The small molecule below binds the protein below.
Small molecule (SMILES): CC(=O)N[C@@H]1[C@@H](O)[C@H](O)[C@@H](CO)O[C@H]1O

Sequence of chain 1.A:
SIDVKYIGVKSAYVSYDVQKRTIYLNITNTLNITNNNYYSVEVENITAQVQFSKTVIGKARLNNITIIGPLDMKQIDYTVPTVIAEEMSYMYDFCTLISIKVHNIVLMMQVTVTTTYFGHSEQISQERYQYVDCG

Binding-site contacts:
Ligand atom N2 contacts residue NAG1 of chain 1.K at 3.4 Å (h-bond).
Ligand atom O7 contacts residue NAG1 of chain 1.O at 3.1 Å.
Ligand atom C7 contacts residue NAG1 of chain 1.O at 4.2 Å.
Ligand atom C6 contacts residue NAG1 of chain 1.O at 4.3 Å.
Ligand atom O4 contacts residue NAG1 of chain 1.K at 3.2 Å (h-bond).
Ligand atom C8 contacts residue ASN45 of chain 1.A at 4.3 Å.
Ligand atom C1 contacts residue ASN45 of chain 1.C at 4.4 Å.
Ligand atom O5 contacts residue ASN45 of chain 1.A at 2.4 Å (h-bond).
Ligand atom C2 contacts residue NAG1 of chain 1.O at 4.3 Å.
Ligand atom C3 contacts residue NAG1 of chain 1.K at 4.1 Å.
Ligand atom C6 contacts residue NAG1 of chain 1.K at 3.6 Å.
Ligand atom C5 contacts residue NAG1 of chain 1.K at 3.0 Å.
Ligand atom C1 contacts residue ASN45 of chain 1.A at 1.4 Å.
Ligand atom C1 contacts residue NAG1 of chain 1.K at 4.3 Å.
Ligand atom C7 contacts residue NAG1 of chain 1.K at 3.7 Å.
Ligand atom O5 contacts residue NAG1 of chain 1.O at 4.4 Å.
Ligand atom C4 contacts residue ASN45 of chain 1.A at 4.2 Å.
Ligand atom O5 contacts residue NAG1 of chain 1.K at 4.1 Å.
Ligand atom C3 contacts residue ASN45 of chain 1.A at 3.8 Å.
Ligand atom C7 contacts residue ASN45 of chain 1.A at 3.1 Å.
Ligand atom O7 contacts residue ASN45 of chain 1.A at 3.0 Å (h-bond).
Ligand atom C4 contacts residue NAG1 of chain 1.K at 3.6 Å.
Ligand atom O6 contacts residue NAG1 of chain 1.O at 3.2 Å.
Ligand atom O5 contacts residue ASN45 of chain 1.C at 4.1 Å.
Ligand atom C5 contacts residue ASN45 of chain 1.A at 3.7 Å.
Ligand atom N2 contacts residue ASN45 of chain 1.A at 2.9 Å (h-bond).
Ligand atom C4 contacts residue NAG1 of chain 1.O at 4.4 Å.
Ligand atom C8 contacts residue NAG1 of chain 1.K at 3.1 Å.
Ligand atom C2 contacts residue ASN45 of chain 1.A at 2.5 Å.

Sequence of chain 1.C:
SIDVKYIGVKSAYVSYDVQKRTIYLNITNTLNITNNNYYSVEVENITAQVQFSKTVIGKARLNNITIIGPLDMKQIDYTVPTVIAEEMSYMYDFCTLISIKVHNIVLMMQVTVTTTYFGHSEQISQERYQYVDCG